Sequence of chain 1.D:
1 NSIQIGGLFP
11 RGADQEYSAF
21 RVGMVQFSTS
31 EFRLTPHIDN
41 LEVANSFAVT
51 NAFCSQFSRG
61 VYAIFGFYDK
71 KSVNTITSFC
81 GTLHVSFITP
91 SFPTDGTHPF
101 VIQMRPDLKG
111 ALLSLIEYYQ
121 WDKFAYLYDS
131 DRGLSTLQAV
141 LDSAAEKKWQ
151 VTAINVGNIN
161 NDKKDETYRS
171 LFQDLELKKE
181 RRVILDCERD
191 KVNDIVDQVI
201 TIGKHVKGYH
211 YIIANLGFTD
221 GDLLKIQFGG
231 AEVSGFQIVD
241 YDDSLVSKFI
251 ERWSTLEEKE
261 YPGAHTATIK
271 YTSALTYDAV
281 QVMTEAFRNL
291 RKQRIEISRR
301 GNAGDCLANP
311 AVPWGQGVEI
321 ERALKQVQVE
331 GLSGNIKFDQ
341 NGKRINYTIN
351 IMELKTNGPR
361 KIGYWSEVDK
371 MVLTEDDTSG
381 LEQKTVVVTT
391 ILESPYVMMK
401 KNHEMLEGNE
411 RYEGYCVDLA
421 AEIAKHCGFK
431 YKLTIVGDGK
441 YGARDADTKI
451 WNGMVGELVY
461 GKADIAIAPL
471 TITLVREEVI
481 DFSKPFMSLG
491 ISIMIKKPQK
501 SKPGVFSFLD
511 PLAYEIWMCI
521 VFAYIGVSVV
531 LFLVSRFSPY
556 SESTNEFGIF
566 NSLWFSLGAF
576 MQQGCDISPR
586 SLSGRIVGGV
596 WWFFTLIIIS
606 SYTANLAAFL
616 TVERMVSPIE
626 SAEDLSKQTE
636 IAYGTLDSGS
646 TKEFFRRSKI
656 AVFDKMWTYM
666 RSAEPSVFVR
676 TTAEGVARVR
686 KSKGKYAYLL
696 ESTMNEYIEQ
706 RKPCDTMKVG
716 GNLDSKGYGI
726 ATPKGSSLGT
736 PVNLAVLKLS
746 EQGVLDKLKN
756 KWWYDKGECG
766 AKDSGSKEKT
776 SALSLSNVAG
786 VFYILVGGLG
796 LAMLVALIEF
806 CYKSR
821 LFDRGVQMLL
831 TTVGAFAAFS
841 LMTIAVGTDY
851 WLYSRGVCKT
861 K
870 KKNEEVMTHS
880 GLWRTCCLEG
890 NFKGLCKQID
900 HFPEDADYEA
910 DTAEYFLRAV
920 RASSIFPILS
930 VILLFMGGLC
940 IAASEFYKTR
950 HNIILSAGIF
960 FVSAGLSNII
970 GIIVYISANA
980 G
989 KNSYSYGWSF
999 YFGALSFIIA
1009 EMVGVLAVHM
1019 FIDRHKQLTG

Binding-site contacts:
Ligand atom CG contacts residue GLY644 of chain 1.D at 3.9 Å.
Ligand atom OE2 contacts residue THR646 of chain 1.D at 2.4 Å (h-bond).
Ligand atom CA contacts residue SER645 of chain 1.D at 3.9 Å.
Ligand atom OE1 contacts residue GLU696 of chain 1.D at 3.5 Å (salt-bridge).
Ligand atom OXT contacts residue ARG476 of chain 1.D at 3.4 Å (salt-bridge).
Ligand atom CB contacts residue GLU696 of chain 1.D at 3.3 Å.
Ligand atom C contacts residue THR471 of chain 1.D at 4.1 Å.
Ligand atom OE2 contacts residue SER645 of chain 1.D at 2.5 Å (h-bond).
Ligand atom CB contacts residue TYR441 of chain 1.D at 3.5 Å (hydrophobic).
Ligand atom OXT contacts residue PRO469 of chain 1.D at 4.1 Å.
Ligand atom CG contacts residue SER645 of chain 1.D at 3.8 Å.
Ligand atom C contacts residue ARG476 of chain 1.D at 3.2 Å.
Ligand atom N contacts residue THR471 of chain 1.D at 2.7 Å (h-bond).
Ligand atom OE2 contacts residue GLY644 of chain 1.D at 3.1 Å.
Ligand atom OE1 contacts residue SER645 of chain 1.D at 3.3 Å (h-bond).
Ligand atom N contacts residue TYR723 of chain 1.D at 3.5 Å.
Ligand atom OE1 contacts residue THR646 of chain 1.D at 2.9 Å (h-bond).
Ligand atom CA contacts residue GLU696 of chain 1.D at 3.5 Å.
Ligand atom OXT contacts residue LEU470 of chain 1.D at 3.3 Å.
Ligand atom N contacts residue PRO469 of chain 1.D at 3.6 Å (h-bond).
Ligand atom N contacts residue GLU696 of chain 1.D at 3.3 Å (salt-bridge).
Ligand atom CA contacts residue THR471 of chain 1.D at 3.3 Å.
Ligand atom OXT contacts residue TYR441 of chain 1.D at 3.3 Å.
Ligand atom O contacts residue TYR441 of chain 1.D at 4.1 Å.
Ligand atom CG contacts residue GLU696 of chain 1.D at 4.3 Å.
Ligand atom O contacts residue SER645 of chain 1.D at 3.3 Å (h-bond).
Ligand atom C contacts residue TYR441 of chain 1.D at 3.6 Å (hydrophobic).
Ligand atom OE2 contacts residue LYS647 of chain 1.D at 4.2 Å.
Ligand atom CG contacts residue TYR441 of chain 1.D at 3.8 Å (hydrophobic).
Ligand atom CD contacts residue THR646 of chain 1.D at 3.3 Å.
Ligand atom OE1 contacts residue LYS721 of chain 1.D at 3.8 Å.
Ligand atom CD contacts residue GLY644 of chain 1.D at 4.0 Å.
Ligand atom OXT contacts residue THR471 of chain 1.D at 3.9 Å.
Ligand atom CA contacts residue TYR441 of chain 1.D at 4.1 Å (hydrophobic).
Ligand atom N contacts residue LEU470 of chain 1.D at 3.9 Å.
Ligand atom C contacts residue LEU470 of chain 1.D at 4.3 Å (hydrophobic).
Ligand atom CD contacts residue GLU696 of chain 1.D at 4.3 Å.
Ligand atom C contacts residue SER645 of chain 1.D at 4.0 Å.
Ligand atom O contacts residue ARG476 of chain 1.D at 2.4 Å (salt-bridge).
Ligand atom CD contacts residue SER645 of chain 1.D at 3.1 Å.

This small molecule binds to this protein.
Small molecule (SMILES): N[C@@H](CCC(=O)O)C(=O)O